Sequence of chain 47.E:
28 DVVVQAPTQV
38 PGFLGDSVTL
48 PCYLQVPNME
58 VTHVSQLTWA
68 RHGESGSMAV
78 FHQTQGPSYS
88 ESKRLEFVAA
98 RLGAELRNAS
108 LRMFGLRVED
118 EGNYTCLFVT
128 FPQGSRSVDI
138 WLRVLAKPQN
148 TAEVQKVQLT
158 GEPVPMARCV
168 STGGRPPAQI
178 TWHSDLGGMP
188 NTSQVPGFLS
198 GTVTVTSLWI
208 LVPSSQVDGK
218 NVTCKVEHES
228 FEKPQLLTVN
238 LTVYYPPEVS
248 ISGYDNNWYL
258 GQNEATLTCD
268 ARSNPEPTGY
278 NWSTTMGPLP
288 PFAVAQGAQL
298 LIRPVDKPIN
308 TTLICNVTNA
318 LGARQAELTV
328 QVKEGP

Binding-site contacts:
Ligand atom C4 contacts residue ASN313 of chain 47.E at 4.2 Å.
Ligand atom O5 contacts residue ASN313 of chain 47.E at 2.3 Å (h-bond).
Ligand atom C7 contacts residue GLN322 of chain 47.E at 3.9 Å.
Ligand atom C3 contacts residue ASN313 of chain 47.E at 3.8 Å.
Ligand atom C8 contacts residue GLN322 of chain 47.E at 3.2 Å.
Ligand atom N2 contacts residue GLN322 of chain 47.E at 4.5 Å.
Ligand atom C1 contacts residue ASN313 of chain 47.E at 1.4 Å.
Ligand atom C5 contacts residue ASN313 of chain 47.E at 3.6 Å.
Ligand atom O7 contacts residue GLN322 of chain 47.E at 4.4 Å.
Ligand atom C5 contacts residue THR315 of chain 47.E at 4.0 Å.
Ligand atom O5 contacts residue THR315 of chain 47.E at 3.9 Å.
Ligand atom C7 contacts residue ASN313 of chain 47.E at 3.5 Å.
Ligand atom O7 contacts residue ASN313 of chain 47.E at 3.6 Å.
Ligand atom C6 contacts residue THR315 of chain 47.E at 3.8 Å.
Ligand atom C2 contacts residue ASN313 of chain 47.E at 2.4 Å.
Ligand atom N2 contacts residue ASN313 of chain 47.E at 3.0 Å (h-bond).

The protein below binds the small molecule below.
Small molecule (SMILES): CC(=O)N[C@@H]1[C@@H](O)[C@H](O)[C@@H](CO)O[C@H]1O